A protein and the small-molecule ligand that binds it are described below.
Small molecule (SMILES): CC(=O)N[C@@H]1[C@@H](O)[C@H](O)[C@@H](CO)O[C@H]1O

Sequence of chain 1.E:
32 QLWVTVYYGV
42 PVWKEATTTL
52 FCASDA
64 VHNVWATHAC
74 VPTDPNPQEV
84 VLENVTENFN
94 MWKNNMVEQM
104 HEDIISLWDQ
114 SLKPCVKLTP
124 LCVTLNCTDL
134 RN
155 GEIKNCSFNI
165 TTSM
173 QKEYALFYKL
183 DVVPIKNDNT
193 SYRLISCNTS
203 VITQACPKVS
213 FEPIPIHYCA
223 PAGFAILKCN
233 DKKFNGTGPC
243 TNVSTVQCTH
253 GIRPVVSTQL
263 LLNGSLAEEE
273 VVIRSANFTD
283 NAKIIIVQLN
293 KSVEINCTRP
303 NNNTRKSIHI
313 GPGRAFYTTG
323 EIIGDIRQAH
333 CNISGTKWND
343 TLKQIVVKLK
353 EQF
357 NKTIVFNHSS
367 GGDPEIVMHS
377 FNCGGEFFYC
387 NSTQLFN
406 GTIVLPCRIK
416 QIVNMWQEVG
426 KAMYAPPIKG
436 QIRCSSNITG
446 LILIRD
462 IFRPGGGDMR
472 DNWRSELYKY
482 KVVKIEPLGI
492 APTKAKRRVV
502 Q

Binding-site contacts:
Ligand atom C7 contacts residue ASN163 of chain 1.E at 3.8 Å.
Ligand atom C4 contacts residue LYS174 of chain 1.E at 3.7 Å.
Ligand atom C5 contacts residue ASN163 of chain 1.E at 3.7 Å.
Ligand atom O7 contacts residue GLN173 of chain 1.E at 3.7 Å.
Ligand atom C3 contacts residue ASN163 of chain 1.E at 3.8 Å.
Ligand atom C4 contacts residue ASN163 of chain 1.E at 4.3 Å.
Ligand atom C7 contacts residue LYS174 of chain 1.E at 4.4 Å.
Ligand atom C2 contacts residue LYS174 of chain 1.E at 3.4 Å.
Ligand atom N2 contacts residue ASN163 of chain 1.E at 2.8 Å (h-bond).
Ligand atom O6 contacts residue LYS174 of chain 1.E at 3.8 Å.
Ligand atom C1 contacts residue ASN163 of chain 1.E at 1.4 Å.
Ligand atom O5 contacts residue ASN163 of chain 1.E at 2.4 Å (h-bond).
Ligand atom C3 contacts residue LYS174 of chain 1.E at 3.8 Å.
Ligand atom C8 contacts residue GLN173 of chain 1.E at 4.3 Å.
Ligand atom O7 contacts residue ASN163 of chain 1.E at 4.3 Å.
Ligand atom N2 contacts residue LYS174 of chain 1.E at 4.4 Å.
Ligand atom O7 contacts residue LYS174 of chain 1.E at 3.6 Å (salt-bridge).
Ligand atom C6 contacts residue LYS174 of chain 1.E at 4.0 Å.
Ligand atom C5 contacts residue LYS174 of chain 1.E at 4.0 Å.
Ligand atom O3 contacts residue LYS174 of chain 1.E at 3.8 Å.
Ligand atom C2 contacts residue ASN163 of chain 1.E at 2.5 Å.
Ligand atom C1 contacts residue LYS174 of chain 1.E at 4.1 Å.
Ligand atom C7 contacts residue GLN173 of chain 1.E at 4.2 Å.
Ligand atom O5 contacts residue LYS174 of chain 1.E at 3.4 Å.